Binding-site contacts:
Ligand atom C2 contacts residue ASN47 of chain 1.A at 4.1 Å.
Ligand atom C5 contacts residue SER8 of chain 1.B at 4.2 Å.
Ligand atom C1 contacts residue SER8 of chain 1.B at 3.2 Å.
Ligand atom C4 contacts residue ASN47 of chain 1.A at 4.4 Å.
Ligand atom N2 contacts residue GLU19 of chain 1.A at 3.0 Å (salt-bridge).
Ligand atom C5 contacts residue LEU48 of chain 1.A at 4.2 Å (hydrophobic).
Ligand atom C6 contacts residue GLU44 of chain 1.A at 4.4 Å.
Ligand atom C9 contacts residue ASN47 of chain 1.A at 4.3 Å.
Ligand atom N2 contacts residue VAL51 of chain 1.A at 3.8 Å.
Ligand atom C9 contacts residue GLU44 of chain 1.A at 3.8 Å.
Ligand atom C1 contacts residue ASN47 of chain 1.A at 4.0 Å.
Ligand atom C8 contacts residue GLU44 of chain 1.A at 3.8 Å.
Ligand atom S1 contacts residue GLU44 of chain 1.A at 3.7 Å.
Ligand atom C9 contacts residue CYS43 of chain 1.A at 3.5 Å (hydrophobic).
Ligand atom N1 contacts residue LEU48 of chain 1.A at 3.3 Å.
Ligand atom C8 contacts residue CYS43 of chain 1.A at 4.0 Å (hydrophobic).
Ligand atom C4 contacts residue SER8 of chain 1.B at 3.5 Å.
Ligand atom C10 contacts residue GLU44 of chain 1.A at 4.2 Å.
Ligand atom C6 contacts residue ASN47 of chain 1.A at 4.1 Å.
Ligand atom C8 contacts residue ASN47 of chain 1.A at 3.4 Å.
Ligand atom N1 contacts residue GLU19 of chain 1.A at 2.8 Å (salt-bridge).
Ligand atom C12 contacts residue GLU44 of chain 1.A at 3.9 Å.
Ligand atom N2 contacts residue SER8 of chain 1.B at 4.0 Å.
Ligand atom C7 contacts residue ASN47 of chain 1.A at 4.2 Å.
Ligand atom C11 contacts residue GLU44 of chain 1.A at 4.0 Å.
Ligand atom C5 contacts residue GLU19 of chain 1.A at 3.7 Å.
Ligand atom C6 contacts residue SER8 of chain 1.B at 4.2 Å.
Ligand atom C2 contacts residue SER8 of chain 1.B at 3.1 Å.
Ligand atom S1 contacts residue ASN47 of chain 1.A at 4.4 Å.
Ligand atom C7 contacts residue GLU44 of chain 1.A at 3.9 Å.
Ligand atom C3 contacts residue ASN47 of chain 1.A at 4.3 Å.
Ligand atom C3 contacts residue SER8 of chain 1.B at 2.6 Å.

Sequence of chain 1.B:
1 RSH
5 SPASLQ

Sequence of chain 1.A:
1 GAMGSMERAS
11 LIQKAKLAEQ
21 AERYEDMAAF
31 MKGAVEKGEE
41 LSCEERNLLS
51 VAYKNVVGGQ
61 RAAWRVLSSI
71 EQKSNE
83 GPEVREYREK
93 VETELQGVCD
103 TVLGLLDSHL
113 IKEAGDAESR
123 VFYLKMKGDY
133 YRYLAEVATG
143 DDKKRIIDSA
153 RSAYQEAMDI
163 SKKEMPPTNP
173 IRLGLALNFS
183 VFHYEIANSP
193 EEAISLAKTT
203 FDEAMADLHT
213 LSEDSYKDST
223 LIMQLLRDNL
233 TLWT

This protein binds this small molecule.
Small molecule (SMILES): [H]/N=C(/N)c1cc(C)c(-c2ccccc2)s1